The small molecule below binds the protein below.
Small molecule (SMILES): CCC(CC)O[C@@H]1CC(C(=O)O)=C[C@H](n2cc([C@H](O)CC)nn2)[C@H]1NC(C)=O

Binding-site contacts:
Ligand atom CAT contacts residue ARG288 of chain 2.A at 3.8 Å.
Ligand atom CAA contacts residue GLU37 of chain 2.A at 3.6 Å.
Ligand atom CAL contacts residue GLU195 of chain 2.A at 3.6 Å.
Ligand atom CAI contacts residue TYR322 of chain 2.A at 3.2 Å (hydrophobic).
Ligand atom CAT contacts residue TYR264 of chain 2.A at 3.8 Å (hydrophobic).
Ligand atom CAW contacts residue GLU37 of chain 2.A at 3.6 Å.
Ligand atom CAA contacts residue ARG74 of chain 2.A at 3.3 Å.
Ligand atom CAC contacts residue GLU196 of chain 2.A at 3.8 Å.
Ligand atom CAC contacts residue GLU195 of chain 2.A at 3.6 Å.
Ligand atom CAV contacts residue GLU37 of chain 2.A at 3.2 Å.
Ligand atom CAZ contacts residue GLU196 of chain 2.A at 3.6 Å.
Ligand atom OAE contacts residue ARG70 of chain 2.A at 3.2 Å (salt-bridge).
Ligand atom OAG contacts residue TYR264 of chain 2.A at 3.6 Å.
Ligand atom CAM contacts residue GLU195 of chain 2.A at 3.6 Å.
Ligand atom CAL contacts residue ARG143 of chain 2.A at 3.2 Å.
Ligand atom OAH contacts residue TRP97 of chain 2.A at 2.3 Å (h-bond).
Ligand atom OAF contacts residue ARG211 of chain 2.A at 2.6 Å (salt-bridge).
Ligand atom OAG contacts residue ARG288 of chain 2.A at 3.3 Å (salt-bridge).
Ligand atom CAT contacts residue TYR322 of chain 2.A at 3.0 Å (hydrophobic).
Ligand atom OAF contacts residue TYR264 of chain 2.A at 3.7 Å.
Ligand atom CAW contacts residue ASP69 of chain 2.A at 3.5 Å.
Ligand atom CAJ contacts residue GLU37 of chain 2.A at 2.9 Å.
Ligand atom CAK contacts residue LEU52 of chain 2.A at 3.8 Å (hydrophobic).
Ligand atom CAK contacts residue ARG74 of chain 2.A at 3.4 Å.
Ligand atom CAM contacts residue GLU196 of chain 2.A at 3.4 Å.
Ligand atom OAG contacts residue TYR322 of chain 2.A at 3.7 Å.
Ligand atom CAU contacts residue TYR322 of chain 2.A at 3.1 Å (hydrophobic).
Ligand atom CAT contacts residue ARG211 of chain 2.A at 3.6 Å.
Ligand atom CAK contacts residue GLU37 of chain 2.A at 3.1 Å.
Ligand atom CAW contacts residue TRP97 of chain 2.A at 3.6 Å (hydrophobic).
Ligand atom OAH contacts residue ASP69 of chain 2.A at 3.8 Å.
Ligand atom OAF contacts residue ARG288 of chain 2.A at 3.1 Å (salt-bridge).
Ligand atom CAA contacts residue ARG36 of chain 2.A at 3.5 Å.
Ligand atom NAO contacts residue ASP69 of chain 2.A at 3.0 Å (salt-bridge).
Ligand atom CAL contacts residue ALA165 of chain 2.A at 3.7 Å (hydrophobic).
Ligand atom CAB contacts residue ARG143 of chain 2.A at 3.5 Å.
Ligand atom OAF contacts residue TYR322 of chain 2.A at 3.0 Å (h-bond).
Ligand atom CAC contacts residue ARG211 of chain 2.A at 3.4 Å.
Ligand atom NAP contacts residue ASP69 of chain 2.A at 3.5 Å (salt-bridge).
Ligand atom NBB contacts residue GLU37 of chain 2.A at 3.5 Å (salt-bridge).

Sequence of chain 2.A:
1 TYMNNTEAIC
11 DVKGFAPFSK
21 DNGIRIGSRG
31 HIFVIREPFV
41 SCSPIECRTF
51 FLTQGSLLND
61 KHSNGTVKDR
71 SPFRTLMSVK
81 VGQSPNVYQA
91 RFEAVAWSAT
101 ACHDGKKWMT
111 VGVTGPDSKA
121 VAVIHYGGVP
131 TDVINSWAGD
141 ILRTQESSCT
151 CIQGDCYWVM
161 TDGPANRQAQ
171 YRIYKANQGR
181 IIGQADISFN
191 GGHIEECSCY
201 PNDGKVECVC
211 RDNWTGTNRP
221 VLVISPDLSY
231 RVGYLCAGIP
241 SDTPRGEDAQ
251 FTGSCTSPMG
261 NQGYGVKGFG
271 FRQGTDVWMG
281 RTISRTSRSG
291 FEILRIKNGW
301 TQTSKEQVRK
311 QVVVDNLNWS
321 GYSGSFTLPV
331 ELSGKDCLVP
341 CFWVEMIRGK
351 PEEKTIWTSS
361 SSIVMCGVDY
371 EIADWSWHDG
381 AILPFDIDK